Binding-site contacts:
Ligand atom C6 contacts residue SER208 of chain 1.A at 4.4 Å.
Ligand atom N2 contacts residue SER207 of chain 1.A at 4.4 Å.
Ligand atom O5 contacts residue ASN205 of chain 1.A at 2.5 Å (h-bond).
Ligand atom O7 contacts residue ASN205 of chain 1.A at 3.9 Å.
Ligand atom O7 contacts residue ALA214 of chain 1.A at 3.9 Å.
Ligand atom O5 contacts residue SER208 of chain 1.A at 3.3 Å (h-bond).
Ligand atom C6 contacts residue LEU212 of chain 1.A at 4.4 Å (hydrophobic).
Ligand atom C3 contacts residue GLN217 of chain 1.A at 4.4 Å.
Ligand atom O7 contacts residue VAL215 of chain 1.A at 3.5 Å (h-bond).
Ligand atom N2 contacts residue ASN205 of chain 1.A at 2.6 Å (h-bond).
Ligand atom C6 contacts residue GLN217 of chain 1.A at 4.5 Å.
Ligand atom O6 contacts residue SER208 of chain 1.A at 3.7 Å.
Ligand atom O5 contacts residue LEU212 of chain 1.A at 3.8 Å.
Ligand atom O3 contacts residue GLN217 of chain 1.A at 3.1 Å (h-bond).
Ligand atom C8 contacts residue ALA214 of chain 1.A at 4.1 Å (hydrophobic).
Ligand atom C4 contacts residue ASN205 of chain 1.A at 4.3 Å.
Ligand atom C5 contacts residue ASN205 of chain 1.A at 3.8 Å.
Ligand atom C1 contacts residue ASN205 of chain 1.A at 1.5 Å.
Ligand atom O6 contacts residue LEU212 of chain 1.A at 3.5 Å.
Ligand atom C7 contacts residue ASN205 of chain 1.A at 3.4 Å.
Ligand atom C2 contacts residue ASN205 of chain 1.A at 2.3 Å.
Ligand atom C7 contacts residue ALA214 of chain 1.A at 4.3 Å (hydrophobic).
Ligand atom C3 contacts residue ASN205 of chain 1.A at 3.7 Å.
Ligand atom C1 contacts residue SER208 of chain 1.A at 3.5 Å.
Ligand atom O6 contacts residue LEU210 of chain 1.A at 3.5 Å.
Ligand atom C8 contacts residue ASN205 of chain 1.A at 4.0 Å.
Ligand atom O7 contacts residue GLN217 of chain 1.A at 3.1 Å (h-bond).
Ligand atom C7 contacts residue GLN217 of chain 1.A at 3.9 Å.
Ligand atom C5 contacts residue SER208 of chain 1.A at 3.8 Å.

The small molecule below binds the protein below.
Small molecule (SMILES): CC(=O)N[C@H]1[C@H](O[C@H]2[C@H](O)[C@@H](NC(C)=O)CO[C@@H]2CO)O[C@H](CO)[C@@H](O)[C@@H]1O

Sequence of chain 1.A:
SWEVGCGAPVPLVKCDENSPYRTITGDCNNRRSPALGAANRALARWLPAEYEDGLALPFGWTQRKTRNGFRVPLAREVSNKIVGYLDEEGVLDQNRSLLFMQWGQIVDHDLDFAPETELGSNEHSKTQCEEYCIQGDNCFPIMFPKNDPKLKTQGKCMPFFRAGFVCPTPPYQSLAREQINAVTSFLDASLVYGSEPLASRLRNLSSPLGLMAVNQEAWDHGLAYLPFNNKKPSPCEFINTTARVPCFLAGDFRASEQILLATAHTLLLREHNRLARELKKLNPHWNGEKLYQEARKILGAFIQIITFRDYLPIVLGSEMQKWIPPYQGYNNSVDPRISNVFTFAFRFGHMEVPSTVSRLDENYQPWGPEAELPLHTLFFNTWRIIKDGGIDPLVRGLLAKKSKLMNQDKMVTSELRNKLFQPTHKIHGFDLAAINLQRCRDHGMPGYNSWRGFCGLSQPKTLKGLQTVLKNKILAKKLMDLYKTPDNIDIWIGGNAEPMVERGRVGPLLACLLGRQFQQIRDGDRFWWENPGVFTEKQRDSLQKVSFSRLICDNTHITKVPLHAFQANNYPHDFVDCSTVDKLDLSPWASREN